A protein and the small-molecule ligand that binds it are described below.
Small molecule (SMILES): CC(=O)N[C@@H]1[C@@H](O)[C@H](O)[C@@H](CO)O[C@H]1O

Binding-site contacts:
Ligand atom C5 contacts residue ASN228 of chain 1.K at 4.2 Å.
Ligand atom N2 contacts residue ASN255 of chain 1.E at 2.9 Å (h-bond).
Ligand atom C6 contacts residue ASN228 of chain 1.K at 4.2 Å.
Ligand atom C5 contacts residue ASN255 of chain 1.E at 3.7 Å.
Ligand atom C7 contacts residue SER259 of chain 1.E at 4.1 Å.
Ligand atom C7 contacts residue ASN255 of chain 1.E at 3.4 Å.
Ligand atom C2 contacts residue ASN255 of chain 1.E at 2.4 Å.
Ligand atom C8 contacts residue GLY258 of chain 1.E at 3.2 Å.
Ligand atom C8 contacts residue SER259 of chain 1.E at 3.0 Å.
Ligand atom C3 contacts residue ASN255 of chain 1.E at 3.8 Å.
Ligand atom C1 contacts residue ASN228 of chain 1.K at 4.1 Å.
Ligand atom O5 contacts residue ASN228 of chain 1.K at 3.7 Å.
Ligand atom O7 contacts residue ASN255 of chain 1.E at 3.5 Å.
Ligand atom C1 contacts residue ASN255 of chain 1.E at 1.4 Å.
Ligand atom C8 contacts residue ASN255 of chain 1.E at 3.8 Å.
Ligand atom C4 contacts residue ASN255 of chain 1.E at 4.2 Å.
Ligand atom O5 contacts residue ASN255 of chain 1.E at 2.4 Å (h-bond).

Sequence of chain 1.E:
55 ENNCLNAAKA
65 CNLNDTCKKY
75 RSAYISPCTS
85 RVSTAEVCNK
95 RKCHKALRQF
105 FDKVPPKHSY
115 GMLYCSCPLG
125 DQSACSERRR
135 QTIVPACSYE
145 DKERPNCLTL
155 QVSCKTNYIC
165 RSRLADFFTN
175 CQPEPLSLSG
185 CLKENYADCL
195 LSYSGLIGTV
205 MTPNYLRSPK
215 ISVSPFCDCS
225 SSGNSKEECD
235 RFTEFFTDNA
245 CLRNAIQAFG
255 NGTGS

Sequence of chain 1.K:
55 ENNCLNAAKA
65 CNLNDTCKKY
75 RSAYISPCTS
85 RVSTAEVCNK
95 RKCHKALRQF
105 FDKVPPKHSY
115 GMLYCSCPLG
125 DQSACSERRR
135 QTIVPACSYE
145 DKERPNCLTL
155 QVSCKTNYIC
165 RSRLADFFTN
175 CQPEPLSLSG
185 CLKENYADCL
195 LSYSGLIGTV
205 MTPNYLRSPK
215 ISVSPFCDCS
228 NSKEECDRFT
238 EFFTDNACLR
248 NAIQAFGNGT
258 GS